Binding-site contacts:
Ligand atom O7 contacts residue TRP97 of chain 57.F at 3.8 Å.
Ligand atom C4 contacts residue TRP97 of chain 57.F at 4.2 Å (hydrophobic).
Ligand atom C6 contacts residue ASN269 of chain 57.F at 4.3 Å.
Ligand atom O4 contacts residue TRP97 of chain 57.F at 3.8 Å.
Ligand atom N2 contacts residue TRP97 of chain 57.F at 2.4 Å (h-bond).
Ligand atom N2 contacts residue ASN269 of chain 57.F at 2.8 Å (h-bond).
Ligand atom O7 contacts residue ASN269 of chain 57.F at 3.4 Å (h-bond).
Ligand atom C8 contacts residue TRP97 of chain 57.F at 4.0 Å (hydrophobic).
Ligand atom C2 contacts residue TRP97 of chain 57.F at 3.1 Å (hydrophobic).
Ligand atom C3 contacts residue TRP97 of chain 57.F at 2.7 Å (hydrophobic).
Ligand atom C8 contacts residue PRO99 of chain 57.F at 3.9 Å (hydrophobic).
Ligand atom C3 contacts residue ASN269 of chain 57.F at 3.1 Å.
Ligand atom O3 contacts residue TRP97 of chain 57.F at 2.5 Å (h-bond).
Ligand atom C2 contacts residue ASN269 of chain 57.F at 2.5 Å.
Ligand atom O5 contacts residue ASN269 of chain 57.F at 2.4 Å (h-bond).
Ligand atom C4 contacts residue ASN269 of chain 57.F at 3.7 Å.
Ligand atom C7 contacts residue TRP97 of chain 57.F at 3.3 Å (hydrophobic).
Ligand atom C5 contacts residue ASN269 of chain 57.F at 3.0 Å.
Ligand atom O3 contacts residue PRO95 of chain 57.F at 4.4 Å.
Ligand atom O3 contacts residue ASN269 of chain 57.F at 4.4 Å.
Ligand atom C7 contacts residue ASN269 of chain 57.F at 3.5 Å.
Ligand atom C1 contacts residue TRP97 of chain 57.F at 4.2 Å (hydrophobic).
Ligand atom C1 contacts residue ASN269 of chain 57.F at 1.4 Å.

Sequence of chain 57.F:
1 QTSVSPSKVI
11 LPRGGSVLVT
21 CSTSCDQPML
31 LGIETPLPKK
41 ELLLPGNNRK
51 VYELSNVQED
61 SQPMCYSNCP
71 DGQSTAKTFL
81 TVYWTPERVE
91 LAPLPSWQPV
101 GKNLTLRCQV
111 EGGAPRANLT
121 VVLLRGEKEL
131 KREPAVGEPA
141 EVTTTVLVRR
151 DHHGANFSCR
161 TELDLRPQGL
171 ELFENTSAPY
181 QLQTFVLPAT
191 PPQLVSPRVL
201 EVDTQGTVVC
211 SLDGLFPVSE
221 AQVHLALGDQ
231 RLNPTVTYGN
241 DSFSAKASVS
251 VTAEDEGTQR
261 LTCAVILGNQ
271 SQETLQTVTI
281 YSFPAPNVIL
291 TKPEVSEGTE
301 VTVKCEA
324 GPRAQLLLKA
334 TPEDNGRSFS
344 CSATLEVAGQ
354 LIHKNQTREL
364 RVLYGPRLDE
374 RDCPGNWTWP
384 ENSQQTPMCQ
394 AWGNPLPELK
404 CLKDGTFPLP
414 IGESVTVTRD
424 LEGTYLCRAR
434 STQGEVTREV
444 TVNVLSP

The small molecule below binds the protein below.
Small molecule (SMILES): CC(=O)N[C@@H]1[C@@H](O)[C@H](O)[C@@H](CO)O[C@H]1O